Sequence of chain 1.C:
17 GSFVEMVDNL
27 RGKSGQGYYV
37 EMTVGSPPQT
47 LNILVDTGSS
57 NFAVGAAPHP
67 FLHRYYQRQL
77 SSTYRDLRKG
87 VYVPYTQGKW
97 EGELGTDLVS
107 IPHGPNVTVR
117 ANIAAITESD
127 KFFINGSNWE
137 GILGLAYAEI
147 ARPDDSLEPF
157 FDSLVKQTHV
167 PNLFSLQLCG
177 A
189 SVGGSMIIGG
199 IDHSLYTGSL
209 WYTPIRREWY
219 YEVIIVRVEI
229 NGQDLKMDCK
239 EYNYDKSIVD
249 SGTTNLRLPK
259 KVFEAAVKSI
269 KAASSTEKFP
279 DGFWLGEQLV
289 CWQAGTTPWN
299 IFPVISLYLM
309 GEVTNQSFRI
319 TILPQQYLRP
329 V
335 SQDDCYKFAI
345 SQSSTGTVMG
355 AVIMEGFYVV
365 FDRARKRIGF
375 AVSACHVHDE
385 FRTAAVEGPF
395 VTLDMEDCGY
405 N

Binding-site contacts:
Ligand atom C5 contacts residue PHE128 of chain 1.C at 3.5 Å (hydrophobic).
Ligand atom C2 contacts residue ASP52 of chain 1.C at 3.7 Å.
Ligand atom C17 contacts residue TRP135 of chain 1.C at 3.2 Å (hydrophobic).
Ligand atom C11 contacts residue LEU50 of chain 1.C at 3.7 Å (hydrophobic).
Ligand atom C9 contacts residue ILE138 of chain 1.C at 3.7 Å (hydrophobic).
Ligand atom O24 contacts residue GLN32 of chain 1.C at 3.7 Å.
Ligand atom O23 contacts residue GLY250 of chain 1.C at 2.9 Å (h-bond).
Ligand atom C18 contacts residue GLY250 of chain 1.C at 3.7 Å.
Ligand atom C8 contacts residue ASP52 of chain 1.C at 3.7 Å.
Ligand atom O contacts residue TRP96 of chain 1.C at 3.5 Å (h-bond).
Ligand atom C17 contacts residue PHE128 of chain 1.C at 3.3 Å (hydrophobic).
Ligand atom C contacts residue PHE128 of chain 1.C at 3.8 Å (hydrophobic).
Ligand atom O23 contacts residue GLY33 of chain 1.C at 3.2 Å.
Ligand atom C contacts residue TRP96 of chain 1.C at 3.7 Å (hydrophobic).
Ligand atom N21 contacts residue GLY54 of chain 1.C at 3.7 Å.
Ligand atom C3 contacts residue ASP52 of chain 1.C at 3.0 Å.
Ligand atom N21 contacts residue ASP52 of chain 1.C at 3.1 Å (salt-bridge).
Ligand atom C2 contacts residue SER55 of chain 1.C at 3.3 Å.
Ligand atom F contacts residue TRP96 of chain 1.C at 2.7 Å.
Ligand atom O23 contacts residue GLN32 of chain 1.C at 3.8 Å.
Ligand atom C11 contacts residue GLY250 of chain 1.C at 3.3 Å.
Ligand atom O23 contacts residue LEU50 of chain 1.C at 3.7 Å.
Ligand atom C12 contacts residue GLY250 of chain 1.C at 3.6 Å.
Ligand atom O24 contacts residue THR252 of chain 1.C at 3.5 Å (h-bond).
Ligand atom C18 contacts residue ASP248 of chain 1.C at 3.6 Å.
Ligand atom C20 contacts residue TYR91 of chain 1.C at 3.5 Å (hydrophobic).
Ligand atom N22 contacts residue GLY250 of chain 1.C at 3.2 Å (h-bond).
Ligand atom N19 contacts residue GLY250 of chain 1.C at 3.5 Å (h-bond).
Ligand atom O24 contacts residue GLY31 of chain 1.C at 3.2 Å (h-bond).
Ligand atom O16 contacts residue TRP135 of chain 1.C at 3.8 Å.
Ligand atom N contacts residue ASP52 of chain 1.C at 2.6 Å (salt-bridge).
Ligand atom F contacts residue PHE128 of chain 1.C at 3.4 Å.
Ligand atom N22 contacts residue GLY33 of chain 1.C at 3.8 Å.
Ligand atom C18 contacts residue ASP52 of chain 1.C at 3.4 Å.
Ligand atom N21 contacts residue ASP248 of chain 1.C at 2.7 Å (salt-bridge).
Ligand atom N22 contacts residue GLN32 of chain 1.C at 3.7 Å.
Ligand atom C3 contacts residue SER55 of chain 1.C at 3.7 Å.
Ligand atom C20 contacts residue GLY250 of chain 1.C at 3.8 Å.
Ligand atom F contacts residue VAL89 of chain 1.C at 3.7 Å.
Ligand atom C4 contacts residue ILE138 of chain 1.C at 3.8 Å (hydrophobic).

The protein below binds the small molecule below.
Small molecule (SMILES): COc1ccc([C@H](Cc2cc([N+](=O)[O-])ccc2OC)c2c[nH]c(N)n2)cc1F